This protein binds this small molecule.
Small molecule (SMILES): CSCC[C@H](NC(=O)[C@H](C)NC(=O)[C@H](CCCN=C(N)N)NC(=O)[C@H](Cc1ccc(O)cc1)NC(=O)[C@H](CC1=c2ccccc2=NC1)NC(=O)[C@H](Cc1ccccc1)NC(=O)[C@H](CO)NC(=O)CNC(=O)CNC(=O)[C@@H](N)CC(=O)O)C(=O)N[C@@H](CCCCN)C(=O)N[C@@H](C)C(=O)N[C@@H](CC(C)C)C(=O)N[C@@H](Cc1ccc(O)cc1)C(=O)NCC=O

Binding-site contacts:
Ligand atom CB contacts residue LEU135 of chain 1.D at 3.5 Å (hydrophobic).
Ligand atom CD1 contacts residue PHE98 of chain 1.D at 3.6 Å (hydrophobic).
Ligand atom CE2 contacts residue LYS107 of chain 1.D at 3.4 Å.
Ligand atom CH2 contacts residue LEU128 of chain 1.D at 3.8 Å (hydrophobic).
Ligand atom CZ3 contacts residue PHE173 of chain 1.D at 3.7 Å (hydrophobic).
Ligand atom OD1 contacts residue GLU159 of chain 1.D at 3.8 Å.
Ligand atom CE1 contacts residue PHE98 of chain 1.D at 3.8 Å (hydrophobic).
Ligand atom CE2 contacts residue ILE156 of chain 1.D at 3.6 Å (hydrophobic).
Ligand atom OH contacts residue ALA111 of chain 1.D at 3.6 Å (h-bond).
Ligand atom C contacts residue ASN67 of chain 1.D at 3.8 Å.
Ligand atom CG contacts residue ILE177 of chain 1.D at 3.8 Å (hydrophobic).
Ligand atom CE1 contacts residue LEU135 of chain 1.D at 3.6 Å (hydrophobic).
Ligand atom CG contacts residue ILE156 of chain 1.D at 3.8 Å (hydrophobic).
Ligand atom CD2 contacts residue ALA111 of chain 1.D at 3.7 Å (hydrophobic).
Ligand atom NE1 contacts residue ILE156 of chain 1.D at 3.8 Å.
Ligand atom CH2 contacts residue LEU131 of chain 1.D at 3.7 Å (hydrophobic).
Ligand atom CE1 contacts residue VAL132 of chain 1.D at 3.8 Å (hydrophobic).
Ligand atom CB contacts residue ILE177 of chain 1.D at 3.7 Å (hydrophobic).
Ligand atom CD2 contacts residue ILE156 of chain 1.D at 3.6 Å (hydrophobic).
Ligand atom O contacts residue PRO68 of chain 1.D at 3.8 Å.
Ligand atom CZ2 contacts residue ILE156 of chain 1.D at 3.6 Å (hydrophobic).
Ligand atom NE1 contacts residue SER160 of chain 1.D at 3.0 Å (h-bond).
Ligand atom OH contacts residue VAL97 of chain 1.D at 3.7 Å.
Ligand atom O contacts residue ASN67 of chain 1.D at 3.8 Å.
Ligand atom CB contacts residue PRO181 of chain 1.D at 3.8 Å (hydrophobic).
Ligand atom NE1 contacts residue VAL176 of chain 1.D at 3.7 Å.
Ligand atom CG contacts residue ILE177 of chain 1.D at 3.8 Å (hydrophobic).
Ligand atom CZ contacts residue LEU135 of chain 1.D at 3.9 Å (hydrophobic).
Ligand atom CD1 contacts residue ILE73 of chain 1.D at 3.9 Å (hydrophobic).
Ligand atom OH contacts residue LYS107 of chain 1.D at 2.6 Å (salt-bridge).
Ligand atom CZ contacts residue LEU131 of chain 1.D at 3.9 Å (hydrophobic).
Ligand atom SD contacts residue ALA111 of chain 1.D at 3.5 Å.
Ligand atom CE contacts residue ALA111 of chain 1.D at 3.8 Å (hydrophobic).
Ligand atom CH2 contacts residue PHE173 of chain 1.D at 3.8 Å (hydrophobic).
Ligand atom O contacts residue PRO181 of chain 1.D at 3.8 Å.
Ligand atom CD1 contacts residue VAL176 of chain 1.D at 3.7 Å (hydrophobic).
Ligand atom O contacts residue ASN67 of chain 1.D at 2.8 Å (h-bond).
Ligand atom CZ3 contacts residue LEU131 of chain 1.D at 3.5 Å (hydrophobic).
Ligand atom O contacts residue PHE98 of chain 1.D at 3.4 Å.
Ligand atom CZ contacts residue LYS107 of chain 1.D at 3.4 Å.

Sequence of chain 1.D:
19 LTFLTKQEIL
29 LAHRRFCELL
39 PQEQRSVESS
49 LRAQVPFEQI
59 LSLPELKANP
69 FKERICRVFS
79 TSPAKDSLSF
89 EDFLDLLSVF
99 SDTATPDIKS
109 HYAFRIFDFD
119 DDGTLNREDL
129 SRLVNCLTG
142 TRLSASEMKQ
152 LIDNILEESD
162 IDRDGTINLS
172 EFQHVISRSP